Sequence of chain 1.A:
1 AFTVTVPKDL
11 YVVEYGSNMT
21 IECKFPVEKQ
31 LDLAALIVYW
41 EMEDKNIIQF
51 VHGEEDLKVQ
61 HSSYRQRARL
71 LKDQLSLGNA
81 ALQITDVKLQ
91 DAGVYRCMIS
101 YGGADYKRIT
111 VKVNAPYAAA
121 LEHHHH

A small-molecule ligand and the protein it binds are described below.
Small molecule (SMILES): Cc1c(COc2cc(F)c(CNCC(=O)CC(=O)O)cc2F)cccc1-c1ccc2c(c1)OCCO2

Binding-site contacts:
Ligand atom C5 contacts residue ALA104 of chain 1.A at 3.7 Å (hydrophobic).
Ligand atom C17 contacts residue MET98 of chain 1.B at 3.6 Å (hydrophobic).
Ligand atom O2 contacts residue ASP105 of chain 1.B at 3.2 Å.
Ligand atom O2 contacts residue ALA104 of chain 1.B at 3.8 Å.
Ligand atom C4 contacts residue ALA104 of chain 1.A at 3.6 Å (hydrophobic).
Ligand atom C1 contacts residue TYR39 of chain 1.B at 3.5 Å (hydrophobic).
Ligand atom C17 contacts residue SER100 of chain 1.B at 3.6 Å.
Ligand atom O contacts residue TYR39 of chain 1.B at 3.4 Å.
Ligand atom C22 contacts residue GLN49 of chain 1.B at 3.3 Å.
Ligand atom C19 contacts residue TYR39 of chain 1.B at 3.4 Å (hydrophobic).
Ligand atom O3 contacts residue GLN49 of chain 1.B at 3.1 Å (h-bond).
Ligand atom C21 contacts residue GLN49 of chain 1.B at 3.5 Å.
Ligand atom F1 contacts residue ILE37 of chain 1.B at 3.5 Å.
Ligand atom C12 contacts residue ALA104 of chain 1.B at 3.7 Å (hydrophobic).
Ligand atom O1 contacts residue ILE37 of chain 1.A at 3.6 Å.
Ligand atom C20 contacts residue TYR39 of chain 1.B at 3.6 Å (hydrophobic).
Ligand atom O2 contacts residue TYR106 of chain 1.B at 3.7 Å.
Ligand atom C11 contacts residue ALA104 of chain 1.B at 3.7 Å (hydrophobic).
Ligand atom C20 contacts residue GLN49 of chain 1.B at 3.1 Å.
Ligand atom O1 contacts residue TYR39 of chain 1.A at 3.1 Å.
Ligand atom C12 contacts residue TYR39 of chain 1.A at 3.6 Å (hydrophobic).
Ligand atom C6 contacts residue ASP105 of chain 1.A at 3.5 Å.
Ligand atom C3 contacts residue MET98 of chain 1.B at 3.6 Å (hydrophobic).
Ligand atom C16 contacts residue ILE99 of chain 1.B at 3.6 Å (hydrophobic).
Ligand atom C9 contacts residue ALA104 of chain 1.B at 3.7 Å (hydrophobic).
Ligand atom O3 contacts residue VAL59 of chain 1.B at 3.8 Å.
Ligand atom C17 contacts residue ILE99 of chain 1.B at 3.6 Å (hydrophobic).
Ligand atom C14 contacts residue MET98 of chain 1.A at 3.7 Å (hydrophobic).
Ligand atom C12 contacts residue GLN49 of chain 1.A at 3.7 Å.
Ligand atom O5 contacts residue PHE2 of chain 1.A at 3.0 Å (h-bond).
Ligand atom C2 contacts residue TYR39 of chain 1.B at 3.4 Å (hydrophobic).
Ligand atom F1 contacts residue VAL51 of chain 1.B at 3.5 Å.
Ligand atom C contacts residue ASP105 of chain 1.A at 3.7 Å.
Ligand atom F contacts residue TYR39 of chain 1.B at 3.8 Å.
Ligand atom C21 contacts residue TYR39 of chain 1.B at 3.5 Å (hydrophobic).
Ligand atom F contacts residue TYR106 of chain 1.A at 3.8 Å.
Ligand atom O5 contacts residue THR3 of chain 1.A at 3.1 Å (h-bond).
Ligand atom F contacts residue ASP105 of chain 1.A at 3.4 Å.
Ligand atom C contacts residue TYR39 of chain 1.B at 3.4 Å (hydrophobic).
Ligand atom C10 contacts residue ALA104 of chain 1.B at 3.6 Å (hydrophobic).

Sequence of chain 1.B:
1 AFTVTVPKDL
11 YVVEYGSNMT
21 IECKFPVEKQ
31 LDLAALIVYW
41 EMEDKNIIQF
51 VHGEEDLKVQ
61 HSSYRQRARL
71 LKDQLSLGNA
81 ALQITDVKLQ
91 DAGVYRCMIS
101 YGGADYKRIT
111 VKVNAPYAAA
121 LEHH